Sequence of chain 43.C:
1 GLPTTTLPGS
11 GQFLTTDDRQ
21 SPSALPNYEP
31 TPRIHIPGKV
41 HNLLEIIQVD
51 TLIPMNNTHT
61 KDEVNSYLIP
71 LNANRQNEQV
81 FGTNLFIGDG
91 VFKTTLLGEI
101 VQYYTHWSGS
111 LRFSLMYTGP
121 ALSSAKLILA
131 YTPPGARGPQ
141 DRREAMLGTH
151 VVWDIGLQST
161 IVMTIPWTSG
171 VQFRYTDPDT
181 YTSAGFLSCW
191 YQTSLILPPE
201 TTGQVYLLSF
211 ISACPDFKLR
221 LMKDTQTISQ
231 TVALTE

Sequence of chain 43.A:
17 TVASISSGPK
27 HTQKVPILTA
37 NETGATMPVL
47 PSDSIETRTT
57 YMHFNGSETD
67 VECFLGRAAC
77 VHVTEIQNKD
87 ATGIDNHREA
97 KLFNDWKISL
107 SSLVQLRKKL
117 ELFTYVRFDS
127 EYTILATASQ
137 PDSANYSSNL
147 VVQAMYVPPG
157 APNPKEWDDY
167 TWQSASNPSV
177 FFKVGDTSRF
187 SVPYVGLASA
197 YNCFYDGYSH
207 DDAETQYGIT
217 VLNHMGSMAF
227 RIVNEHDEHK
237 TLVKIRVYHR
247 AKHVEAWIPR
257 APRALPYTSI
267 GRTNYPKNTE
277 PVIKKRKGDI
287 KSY

Binding-site contacts:
Ligand atom C6B contacts residue ILE104 of chain 43.A at 3.6 Å (hydrophobic).
Ligand atom C2B contacts residue VAL188 of chain 43.A at 3.5 Å (hydrophobic).
Ligand atom C1B contacts residue VAL188 of chain 43.A at 3.8 Å (hydrophobic).
Ligand atom C4B contacts residue TYR152 of chain 43.A at 3.8 Å (hydrophobic).
Ligand atom C5C contacts residue VAL191 of chain 43.A at 3.8 Å (hydrophobic).
Ligand atom C4A contacts residue PRO174 of chain 43.A at 3.1 Å (hydrophobic).
Ligand atom C5A contacts residue PHE186 of chain 43.A at 3.5 Å (hydrophobic).
Ligand atom C5 contacts residue LEU106 of chain 43.A at 3.8 Å (hydrophobic).
Ligand atom C5B contacts residue TYR128 of chain 43.A at 4.0 Å (hydrophobic).
Ligand atom N3A contacts residue PRO174 of chain 43.A at 3.7 Å.
Ligand atom C4 contacts residue LEU106 of chain 43.A at 3.9 Å (hydrophobic).
Ligand atom C1C contacts residue TYR128 of chain 43.A at 3.7 Å (hydrophobic).
Ligand atom O1 contacts residue MET221 of chain 43.A at 3.9 Å.
Ligand atom C5B contacts residue PHE186 of chain 43.A at 3.9 Å (hydrophobic).
Ligand atom C2C contacts residue TYR197 of chain 43.A at 3.7 Å (hydrophobic).
Ligand atom C2A contacts residue PHE186 of chain 43.A at 3.3 Å (hydrophobic).
Ligand atom C5B contacts residue MET224 of chain 43.A at 3.8 Å (hydrophobic).
Ligand atom C1B contacts residue TYR128 of chain 43.A at 3.6 Å (hydrophobic).
Ligand atom C4C contacts residue VAL188 of chain 43.A at 3.7 Å (hydrophobic).
Ligand atom C4 contacts residue TYR197 of chain 43.A at 3.8 Å (hydrophobic).
Ligand atom C1C contacts residue LEU106 of chain 43.A at 3.8 Å (hydrophobic).
Ligand atom N2 contacts residue LEU106 of chain 43.A at 3.8 Å.
Ligand atom C2A contacts residue TYR152 of chain 43.A at 3.6 Å (hydrophobic).
Ligand atom C4B contacts residue PHE186 of chain 43.A at 3.6 Å (hydrophobic).
Ligand atom C6B contacts residue TYR128 of chain 43.A at 3.3 Å (hydrophobic).
Ligand atom C4C contacts residue VAL191 of chain 43.A at 3.0 Å (hydrophobic).
Ligand atom C3C contacts residue TYR128 of chain 43.A at 3.4 Å (hydrophobic).
Ligand atom N3A contacts residue ALA24 of chain 43.C at 3.8 Å.
Ligand atom O1 contacts residue LEU106 of chain 43.A at 3.7 Å.
Ligand atom C1B contacts residue ILE104 of chain 43.A at 4.0 Å (hydrophobic).
Ligand atom O1B contacts residue ILE104 of chain 43.A at 3.9 Å.
Ligand atom C2C contacts residue MET221 of chain 43.A at 4.0 Å (hydrophobic).
Ligand atom O1B contacts residue TYR128 of chain 43.A at 3.4 Å (h-bond).
Ligand atom C3B contacts residue VAL188 of chain 43.A at 3.8 Å (hydrophobic).
Ligand atom O1A contacts residue PHE186 of chain 43.A at 3.0 Å.
Ligand atom C5A contacts residue ALA150 of chain 43.A at 3.6 Å (hydrophobic).
Ligand atom N3A contacts residue PHE186 of chain 43.A at 4.0 Å.
Ligand atom C5A contacts residue VAL176 of chain 43.A at 3.6 Å (hydrophobic).
Ligand atom N3A contacts residue TYR152 of chain 43.A at 3.5 Å.
Ligand atom C3B contacts residue TYR152 of chain 43.A at 3.7 Å (hydrophobic).

The small molecule below binds the protein below.
Small molecule (SMILES): Cc1cc(CCCCCOc2ccc(C3=NCCO3)cc2)on1